Binding-site contacts:
Ligand atom C6 contacts residue ASN193 of chain 1.B at 4.3 Å.
Ligand atom C5 contacts residue ASN205 of chain 1.B at 3.6 Å.
Ligand atom C2 contacts residue ASN205 of chain 1.B at 2.5 Å.
Ligand atom C1 contacts residue ASN193 of chain 1.B at 4.0 Å.
Ligand atom C7 contacts residue ASN205 of chain 1.B at 3.2 Å.
Ligand atom C4 contacts residue ASN205 of chain 1.B at 4.3 Å.
Ligand atom O5 contacts residue ASN205 of chain 1.B at 2.3 Å (h-bond).
Ligand atom C5 contacts residue ASN193 of chain 1.B at 4.2 Å.
Ligand atom C1 contacts residue ASN205 of chain 1.B at 1.4 Å.
Ligand atom O5 contacts residue ASN193 of chain 1.B at 3.5 Å.
Ligand atom C8 contacts residue GLU53 of chain 1.B at 3.3 Å.
Ligand atom C8 contacts residue ASN205 of chain 1.B at 4.0 Å.
Ligand atom C7 contacts residue GLU53 of chain 1.B at 4.3 Å.
Ligand atom O7 contacts residue ASN205 of chain 1.B at 3.0 Å (h-bond).
Ligand atom N2 contacts residue ASN205 of chain 1.B at 2.9 Å (h-bond).
Ligand atom C3 contacts residue ASN205 of chain 1.B at 3.8 Å.

This protein binds this small molecule.
Small molecule (SMILES): CC(=O)N[C@H]1[C@H](O[C@H]2[C@H](O)[C@@H](NC(C)=O)CO[C@@H]2CO)O[C@H](CO)[C@@H](O)[C@@H]1O

Sequence of chain 1.B:
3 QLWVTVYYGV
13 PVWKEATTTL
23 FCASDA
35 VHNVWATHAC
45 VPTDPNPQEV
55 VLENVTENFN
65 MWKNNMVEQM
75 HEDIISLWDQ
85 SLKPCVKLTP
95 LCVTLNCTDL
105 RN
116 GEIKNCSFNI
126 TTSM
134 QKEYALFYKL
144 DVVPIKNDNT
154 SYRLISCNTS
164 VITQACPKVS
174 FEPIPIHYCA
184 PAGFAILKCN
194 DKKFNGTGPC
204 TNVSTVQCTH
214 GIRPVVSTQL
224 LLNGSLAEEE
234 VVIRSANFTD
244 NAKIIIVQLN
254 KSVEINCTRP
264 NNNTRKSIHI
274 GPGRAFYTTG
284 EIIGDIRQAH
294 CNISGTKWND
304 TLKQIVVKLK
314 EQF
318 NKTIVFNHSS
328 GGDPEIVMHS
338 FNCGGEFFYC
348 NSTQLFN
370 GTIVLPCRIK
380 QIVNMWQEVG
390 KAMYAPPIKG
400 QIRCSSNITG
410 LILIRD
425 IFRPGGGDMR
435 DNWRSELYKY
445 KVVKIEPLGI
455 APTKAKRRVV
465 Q